A small-molecule ligand and the protein it binds are described below.
Small molecule (SMILES): CC(=O)N[C@@H]1[C@@H](O)[C@H](O)[C@@H](CO)O[C@H]1O

Binding-site contacts:
Ligand atom C8 contacts residue ASN315 of chain 15.B at 3.5 Å.
Ligand atom C1 contacts residue ASN315 of chain 15.B at 1.4 Å.
Ligand atom C5 contacts residue ASN315 of chain 15.B at 3.7 Å.
Ligand atom C6 contacts residue THR313 of chain 15.B at 4.5 Å.
Ligand atom N2 contacts residue ASN315 of chain 15.B at 2.8 Å (h-bond).
Ligand atom C7 contacts residue ASN315 of chain 15.B at 3.3 Å.
Ligand atom O5 contacts residue VAL314 of chain 15.B at 3.8 Å.
Ligand atom C4 contacts residue ASN315 of chain 15.B at 4.3 Å.
Ligand atom C2 contacts residue ASN315 of chain 15.B at 2.5 Å.
Ligand atom C1 contacts residue VAL314 of chain 15.B at 4.4 Å (hydrophobic).
Ligand atom O5 contacts residue ASN315 of chain 15.B at 2.4 Å (h-bond).
Ligand atom O7 contacts residue ASN315 of chain 15.B at 4.2 Å.
Ligand atom C3 contacts residue ASN315 of chain 15.B at 3.8 Å.
Ligand atom C6 contacts residue ASN315 of chain 15.B at 4.5 Å.
Ligand atom C8 contacts residue ILE281 of chain 15.B at 4.5 Å (hydrophobic).
Ligand atom O5 contacts residue THR313 of chain 15.B at 4.3 Å.

Sequence of chain 15.B:
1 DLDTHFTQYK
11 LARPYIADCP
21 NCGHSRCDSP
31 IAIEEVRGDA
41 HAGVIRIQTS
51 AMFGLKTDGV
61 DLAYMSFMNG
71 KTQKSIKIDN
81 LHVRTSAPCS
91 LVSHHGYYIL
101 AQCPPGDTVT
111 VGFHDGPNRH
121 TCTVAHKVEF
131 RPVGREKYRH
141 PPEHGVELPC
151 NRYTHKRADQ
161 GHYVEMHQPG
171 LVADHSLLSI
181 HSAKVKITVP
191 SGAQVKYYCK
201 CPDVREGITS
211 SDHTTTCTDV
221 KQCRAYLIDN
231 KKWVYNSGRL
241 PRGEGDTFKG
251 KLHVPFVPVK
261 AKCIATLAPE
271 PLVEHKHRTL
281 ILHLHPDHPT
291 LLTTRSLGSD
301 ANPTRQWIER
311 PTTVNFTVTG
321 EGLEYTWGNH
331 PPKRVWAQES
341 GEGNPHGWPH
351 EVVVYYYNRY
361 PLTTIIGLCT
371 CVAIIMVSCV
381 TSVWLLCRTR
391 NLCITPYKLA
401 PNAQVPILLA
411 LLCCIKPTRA